A small-molecule ligand and the protein it binds are described below.
Small molecule (SMILES): Cc1cccc(-c2ccc(OCCCCCN3CCN(c4ccncc4)C3=O)cc2)c1

Sequence of chain 37.A:
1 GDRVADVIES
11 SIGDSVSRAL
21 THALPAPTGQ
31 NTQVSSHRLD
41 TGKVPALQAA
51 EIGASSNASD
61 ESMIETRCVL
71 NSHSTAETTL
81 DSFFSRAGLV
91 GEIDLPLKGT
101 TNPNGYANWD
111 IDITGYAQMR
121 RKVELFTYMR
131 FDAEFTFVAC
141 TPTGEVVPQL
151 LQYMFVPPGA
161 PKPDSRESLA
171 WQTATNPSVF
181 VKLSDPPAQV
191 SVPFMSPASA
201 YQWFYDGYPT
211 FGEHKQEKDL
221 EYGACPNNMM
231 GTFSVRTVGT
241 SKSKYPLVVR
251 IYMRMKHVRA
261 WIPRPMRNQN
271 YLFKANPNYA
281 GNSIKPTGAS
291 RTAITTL

Binding-site contacts:
Ligand atom CAE contacts residue ASP112 of chain 37.A at 3.7 Å.
Ligand atom CAK contacts residue VAL192 of chain 37.A at 3.1 Å (hydrophobic).
Ligand atom CAI contacts residue THR114 of chain 37.A at 3.8 Å.
Ligand atom CAJ contacts residue ILE111 of chain 37.A at 3.3 Å (hydrophobic).
Ligand atom CAH contacts residue ASN228 of chain 37.A at 3.2 Å.
Ligand atom NBE contacts residue ASN228 of chain 37.A at 3.9 Å.
Ligand atom CAC contacts residue PHE233 of chain 37.A at 3.1 Å (hydrophobic).
Ligand atom OAW contacts residue ILE111 of chain 37.A at 3.6 Å.
Ligand atom OAW contacts residue MET195 of chain 37.A at 3.5 Å.
Ligand atom CAE contacts residue THR114 of chain 37.A at 3.5 Å.
Ligand atom CAC contacts residue PHE137 of chain 37.A at 3.8 Å (hydrophobic).
Ligand atom CAM contacts residue VAL192 of chain 37.A at 3.3 Å (hydrophobic).
Ligand atom CAU contacts residue ASN228 of chain 37.A at 3.6 Å.
Ligand atom CAK contacts residue MET195 of chain 37.A at 3.6 Å (hydrophobic).
Ligand atom CAA contacts residue PRO177 of chain 37.A at 3.8 Å (hydrophobic).
Ligand atom CBC contacts residue TRP203 of chain 37.A at 3.2 Å (hydrophobic).
Ligand atom OAB contacts residue ASP112 of chain 37.A at 3.5 Å.
Ligand atom CAI contacts residue ASP112 of chain 37.A at 3.5 Å.
Ligand atom CAY contacts residue PHE155 of chain 37.A at 3.8 Å (hydrophobic).
Ligand atom CAD contacts residue GLN202 of chain 37.A at 3.5 Å.
Ligand atom CAG contacts residue PHE137 of chain 37.A at 3.7 Å (hydrophobic).
Ligand atom CAL contacts residue ILE111 of chain 37.A at 3.6 Å (hydrophobic).
Ligand atom CAR contacts residue PHE135 of chain 37.A at 3.4 Å (hydrophobic).
Ligand atom CAU contacts residue TRP203 of chain 37.A at 3.7 Å (hydrophobic).
Ligand atom CAD contacts residue ASN228 of chain 37.A at 3.5 Å.
Ligand atom CAT contacts residue TYR201 of chain 37.A at 3.5 Å (hydrophobic).
Ligand atom CAI contacts residue TRP203 of chain 37.A at 3.6 Å (hydrophobic).
Ligand atom CAN contacts residue PHE155 of chain 37.A at 3.6 Å (hydrophobic).
Ligand atom NBE contacts residue TRP203 of chain 37.A at 3.2 Å.
Ligand atom CAG contacts residue PHE233 of chain 37.A at 3.2 Å (hydrophobic).
Ligand atom CAP contacts residue ILE111 of chain 37.A at 3.8 Å (hydrophobic).
Ligand atom CAA contacts residue ILE24 of chain 37.C at 3.8 Å (hydrophobic).
Ligand atom CAZ contacts residue MET195 of chain 37.A at 3.9 Å (hydrophobic).
Ligand atom CAM contacts residue ILE24 of chain 37.C at 3.7 Å (hydrophobic).
Ligand atom CAU contacts residue TYR201 of chain 37.A at 3.8 Å (hydrophobic).
Ligand atom CAH contacts residue GLN202 of chain 37.A at 3.7 Å.
Ligand atom CAX contacts residue TRP203 of chain 37.A at 3.6 Å (hydrophobic).
Ligand atom CBC contacts residue ASN228 of chain 37.A at 3.9 Å.
Ligand atom CAH contacts residue TRP203 of chain 37.A at 3.5 Å (hydrophobic).
Ligand atom OAB contacts residue ILE113 of chain 37.A at 3.2 Å (h-bond).

Sequence of chain 37.C:
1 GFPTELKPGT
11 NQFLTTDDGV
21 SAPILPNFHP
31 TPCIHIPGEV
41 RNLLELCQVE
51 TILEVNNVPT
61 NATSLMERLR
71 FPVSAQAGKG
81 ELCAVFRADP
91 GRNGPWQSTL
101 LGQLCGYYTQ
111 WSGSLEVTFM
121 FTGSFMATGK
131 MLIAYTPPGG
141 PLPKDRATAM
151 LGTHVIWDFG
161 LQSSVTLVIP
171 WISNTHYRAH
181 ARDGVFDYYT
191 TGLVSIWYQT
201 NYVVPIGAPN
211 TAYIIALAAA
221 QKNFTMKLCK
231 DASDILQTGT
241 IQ

Sequence of chain 38.C:
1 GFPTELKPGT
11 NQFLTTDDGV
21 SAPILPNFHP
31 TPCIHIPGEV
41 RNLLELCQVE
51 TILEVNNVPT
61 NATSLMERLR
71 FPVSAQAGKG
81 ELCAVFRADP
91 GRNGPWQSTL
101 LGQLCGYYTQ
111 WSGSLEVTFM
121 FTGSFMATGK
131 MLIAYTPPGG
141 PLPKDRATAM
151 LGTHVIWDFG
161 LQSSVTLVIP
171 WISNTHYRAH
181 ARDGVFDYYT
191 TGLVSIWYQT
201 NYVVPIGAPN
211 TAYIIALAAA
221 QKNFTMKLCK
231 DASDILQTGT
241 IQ